This protein binds this small molecule.
Small molecule (SMILES): CC(=O)N[C@@H]1[C@@H](O)[C@H](O[C@@H]2O[C@H](CO[C@]3(C(=O)O)C[C@H](O)[C@@H](NC(C)=O)[C@H]([C@H](O)[C@H](O)CO)O3)[C@H](O)[C@H](O)[C@H]2O)[C@@H](CO)O[C@H]1O

Sequence of chain 57.A:
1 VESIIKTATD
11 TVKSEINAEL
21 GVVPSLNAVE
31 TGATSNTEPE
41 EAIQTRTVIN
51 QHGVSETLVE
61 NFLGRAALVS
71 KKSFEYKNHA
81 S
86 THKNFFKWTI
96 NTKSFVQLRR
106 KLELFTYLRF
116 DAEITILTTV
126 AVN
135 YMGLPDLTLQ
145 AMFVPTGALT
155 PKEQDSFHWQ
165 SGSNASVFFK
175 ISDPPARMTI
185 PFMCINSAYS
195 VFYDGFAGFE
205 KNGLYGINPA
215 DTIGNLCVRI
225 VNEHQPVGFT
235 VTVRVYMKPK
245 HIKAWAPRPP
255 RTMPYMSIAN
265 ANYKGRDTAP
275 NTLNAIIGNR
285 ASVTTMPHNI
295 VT

Sequence of chain 57.C:
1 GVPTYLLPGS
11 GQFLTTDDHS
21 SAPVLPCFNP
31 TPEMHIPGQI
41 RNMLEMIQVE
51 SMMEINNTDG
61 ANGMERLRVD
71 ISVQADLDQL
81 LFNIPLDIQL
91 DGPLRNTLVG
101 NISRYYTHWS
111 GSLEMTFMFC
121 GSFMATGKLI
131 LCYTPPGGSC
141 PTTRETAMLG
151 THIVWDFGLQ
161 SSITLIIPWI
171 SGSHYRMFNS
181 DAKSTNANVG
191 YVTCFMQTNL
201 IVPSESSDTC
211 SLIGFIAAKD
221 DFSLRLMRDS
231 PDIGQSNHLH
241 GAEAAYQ

Binding-site contacts:
Ligand atom C4 contacts residue ASP232 of chain 57.C at 3.5 Å.
Ligand atom C5 contacts residue ASN275 of chain 57.A at 3.5 Å.
Ligand atom O3 contacts residue PRO274 of chain 57.A at 3.9 Å.
Ligand atom O10 contacts residue ASN275 of chain 57.A at 2.9 Å (h-bond).
Ligand atom C11 contacts residue ASP232 of chain 57.C at 3.8 Å.
Ligand atom C5 contacts residue PRO231 of chain 57.C at 3.6 Å (hydrophobic).
Ligand atom O1B contacts residue ARG104 of chain 57.C at 2.8 Å (salt-bridge).
Ligand atom C10 contacts residue PRO231 of chain 57.C at 3.9 Å (hydrophobic).
Ligand atom O6 contacts residue PRO274 of chain 57.A at 3.7 Å.
Ligand atom O7 contacts residue PRO274 of chain 57.A at 3.4 Å.
Ligand atom O3 contacts residue GLY282 of chain 57.A at 3.4 Å.
Ligand atom C4 contacts residue PRO231 of chain 57.C at 3.4 Å (hydrophobic).
Ligand atom C3 contacts residue ASP232 of chain 57.C at 4.1 Å.
Ligand atom O4 contacts residue PRO231 of chain 57.C at 3.8 Å.
Ligand atom O4 contacts residue ASN275 of chain 57.A at 3.0 Å (h-bond).
Ligand atom C4 contacts residue ARG104 of chain 57.C at 4.0 Å.
Ligand atom O4 contacts residue ARG95 of chain 57.C at 3.6 Å.
Ligand atom C3 contacts residue ARG95 of chain 57.C at 3.9 Å.
Ligand atom O4 contacts residue ASP91 of chain 57.C at 2.8 Å (salt-bridge).
Ligand atom C3 contacts residue PRO274 of chain 57.A at 3.8 Å (hydrophobic).
Ligand atom C6 contacts residue PRO231 of chain 57.C at 4.0 Å (hydrophobic).
Ligand atom O10 contacts residue ARG270 of chain 57.A at 4.0 Å.
Ligand atom C11 contacts residue GLY234 of chain 57.C at 3.9 Å.
Ligand atom C11 contacts residue PRO231 of chain 57.C at 4.0 Å (hydrophobic).
Ligand atom C10 contacts residue ASN275 of chain 57.A at 3.2 Å.
Ligand atom C6 contacts residue ASP91 of chain 57.C at 3.9 Å.
Ligand atom O7 contacts residue SER180 of chain 57.C at 3.7 Å.
Ligand atom C1 contacts residue ARG104 of chain 57.C at 3.7 Å.
Ligand atom C3 contacts residue ARG104 of chain 57.C at 3.9 Å.
Ligand atom O3 contacts residue ASP91 of chain 57.C at 4.0 Å.
Ligand atom C4 contacts residue ASN275 of chain 57.A at 3.8 Å.
Ligand atom N5 contacts residue PRO231 of chain 57.C at 2.9 Å (h-bond).
Ligand atom O4 contacts residue ASP232 of chain 57.C at 2.8 Å (salt-bridge).
Ligand atom O6 contacts residue ASP91 of chain 57.C at 3.3 Å.
Ligand atom C4 contacts residue ASP91 of chain 57.C at 3.3 Å.
Ligand atom N5 contacts residue ASN275 of chain 57.A at 3.5 Å (h-bond).
Ligand atom C11 contacts residue ILE233 of chain 57.C at 3.8 Å (hydrophobic).
Ligand atom C4 contacts residue PRO274 of chain 57.A at 4.0 Å (hydrophobic).
Ligand atom C5 contacts residue PRO274 of chain 57.A at 3.9 Å (hydrophobic).
Ligand atom C3 contacts residue PRO274 of chain 57.A at 4.1 Å (hydrophobic).